A protein and the small-molecule ligand that binds it are described below.
Small molecule (SMILES): CC(=O)N[C@@H]1[C@@H](O)[C@H](O)[C@@H](CO)O[C@H]1O

Binding-site contacts:
Ligand atom C7 contacts residue ASN192 of chain 1.A at 3.4 Å.
Ligand atom C5 contacts residue GLU213 of chain 1.A at 4.3 Å.
Ligand atom C1 contacts residue ASN192 of chain 1.A at 1.4 Å.
Ligand atom O5 contacts residue ASN192 of chain 1.A at 2.3 Å (h-bond).
Ligand atom C8 contacts residue VAL320 of chain 1.A at 4.3 Å (hydrophobic).
Ligand atom O6 contacts residue TYR211 of chain 1.A at 4.4 Å.
Ligand atom O5 contacts residue THR194 of chain 1.A at 4.2 Å.
Ligand atom C8 contacts residue GLU190 of chain 1.A at 4.2 Å.
Ligand atom C6 contacts residue GLU213 of chain 1.A at 3.9 Å.
Ligand atom C5 contacts residue THR194 of chain 1.A at 4.2 Å.
Ligand atom O6 contacts residue GLU213 of chain 1.A at 2.8 Å (salt-bridge).
Ligand atom C6 contacts residue THR194 of chain 1.A at 4.4 Å.
Ligand atom O5 contacts residue GLU213 of chain 1.A at 3.5 Å (salt-bridge).
Ligand atom C2 contacts residue ASN192 of chain 1.A at 2.5 Å.
Ligand atom C6 contacts residue TYR211 of chain 1.A at 4.2 Å (hydrophobic).
Ligand atom O7 contacts residue ASN192 of chain 1.A at 3.6 Å (h-bond).
Ligand atom C4 contacts residue ASN192 of chain 1.A at 4.2 Å.
Ligand atom N2 contacts residue ASN192 of chain 1.A at 2.9 Å (h-bond).
Ligand atom C1 contacts residue ASN318 of chain 1.A at 4.4 Å.
Ligand atom C5 contacts residue ASN192 of chain 1.A at 3.6 Å.
Ligand atom C3 contacts residue ASN192 of chain 1.A at 3.8 Å.

Sequence of chain 1.A:
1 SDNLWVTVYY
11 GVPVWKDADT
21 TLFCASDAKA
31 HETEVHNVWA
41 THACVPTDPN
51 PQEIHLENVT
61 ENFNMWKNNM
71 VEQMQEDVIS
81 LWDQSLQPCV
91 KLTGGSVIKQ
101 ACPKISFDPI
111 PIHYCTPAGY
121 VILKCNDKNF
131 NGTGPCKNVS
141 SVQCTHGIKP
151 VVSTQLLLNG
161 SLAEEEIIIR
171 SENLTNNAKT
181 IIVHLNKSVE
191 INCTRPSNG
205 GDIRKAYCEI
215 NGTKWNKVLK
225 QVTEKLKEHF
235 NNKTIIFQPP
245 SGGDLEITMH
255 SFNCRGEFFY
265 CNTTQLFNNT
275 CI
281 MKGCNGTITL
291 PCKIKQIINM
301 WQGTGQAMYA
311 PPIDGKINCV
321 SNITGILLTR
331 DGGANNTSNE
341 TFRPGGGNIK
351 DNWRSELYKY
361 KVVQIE